Binding-site contacts:
Ligand atom C1 contacts residue GLU44 of chain 1.A at 3.5 Å.
Ligand atom C9 contacts residue ALA533 of chain 1.A at 3.5 Å (hydrophobic).
Ligand atom C15 contacts residue TRP529 of chain 1.A at 3.5 Å (hydrophobic).
Ligand atom O2 contacts residue LYS526 of chain 1.A at 3.5 Å.
Ligand atom N4 contacts residue PRO41 of chain 1.A at 3.6 Å.
Ligand atom C7 contacts residue ALA533 of chain 1.A at 3.2 Å (hydrophobic).
Ligand atom N3 contacts residue MET225 of chain 1.A at 3.6 Å.
Ligand atom F3 contacts residue ARG537 of chain 1.A at 3.3 Å.
Ligand atom C23 contacts residue PHE538 of chain 1.A at 3.3 Å (hydrophobic).
Ligand atom C21 contacts residue ARG537 of chain 1.A at 3.6 Å.
Ligand atom C24 contacts residue ARG537 of chain 1.A at 3.6 Å.
Ligand atom C23 contacts residue ARG537 of chain 1.A at 3.1 Å.
Ligand atom O1 contacts residue ASP229 of chain 1.A at 3.6 Å (salt-bridge).
Ligand atom O3 contacts residue ARG537 of chain 1.A at 3.2 Å (salt-bridge).
Ligand atom N2 contacts residue TRP529 of chain 1.A at 3.6 Å.
Ligand atom C18 contacts residue SER195 of chain 1.A at 3.6 Å.
Ligand atom O2 contacts residue TRP529 of chain 1.A at 3.5 Å.
Ligand atom C22 contacts residue ARG537 of chain 1.A at 2.9 Å.
Ligand atom C17 contacts residue GLY193 of chain 1.A at 3.6 Å.
Ligand atom F3 contacts residue HIS516 of chain 1.A at 3.4 Å.
Ligand atom C17 contacts residue ARG227 of chain 1.A at 3.6 Å.
Ligand atom O2 contacts residue ARG227 of chain 1.A at 3.4 Å (salt-bridge).
Ligand atom C11 contacts residue GLU44 of chain 1.A at 3.2 Å.
Ligand atom F2 contacts residue HIS516 of chain 1.A at 3.5 Å.
Ligand atom C16 contacts residue ARG227 of chain 1.A at 3.6 Å.
Ligand atom N4 contacts residue GLY193 of chain 1.A at 2.6 Å (h-bond).
Ligand atom C17 contacts residue PRO41 of chain 1.A at 3.5 Å (hydrophobic).
Ligand atom C22 contacts residue HIS516 of chain 1.A at 3.6 Å.
Ligand atom C23 contacts residue HIS516 of chain 1.A at 3.0 Å.
Ligand atom N3 contacts residue PRO41 of chain 1.A at 3.4 Å.
Ligand atom F2 contacts residue GLU44 of chain 1.A at 2.8 Å.
Ligand atom N4 contacts residue MET225 of chain 1.A at 2.9 Å (h-bond).
Ligand atom C5 contacts residue ARG227 of chain 1.A at 3.6 Å.
Ligand atom C8 contacts residue ALA533 of chain 1.A at 3.2 Å (hydrophobic).
Ligand atom N4 contacts residue ARG227 of chain 1.A at 3.4 Å (salt-bridge).
Ligand atom F1 contacts residue ARG537 of chain 1.A at 3.0 Å.
Ligand atom N3 contacts residue ARG227 of chain 1.A at 3.2 Å.
Ligand atom F1 contacts residue VAL40 of chain 1.A at 3.6 Å.
Ligand atom N4 contacts residue ASN221 of chain 1.A at 3.6 Å.
Ligand atom C6 contacts residue ALA533 of chain 1.A at 3.6 Å (hydrophobic).

A protein and the small-molecule ligand that binds it are described below.
Small molecule (SMILES): CC#CC[C@@](O)(c1ccc(N2CCN(S(=O)(=O)c3ccc(N)nc3)C[C@@H]2C#CC)cc1)C(F)(F)F

Sequence of chain 1.A:
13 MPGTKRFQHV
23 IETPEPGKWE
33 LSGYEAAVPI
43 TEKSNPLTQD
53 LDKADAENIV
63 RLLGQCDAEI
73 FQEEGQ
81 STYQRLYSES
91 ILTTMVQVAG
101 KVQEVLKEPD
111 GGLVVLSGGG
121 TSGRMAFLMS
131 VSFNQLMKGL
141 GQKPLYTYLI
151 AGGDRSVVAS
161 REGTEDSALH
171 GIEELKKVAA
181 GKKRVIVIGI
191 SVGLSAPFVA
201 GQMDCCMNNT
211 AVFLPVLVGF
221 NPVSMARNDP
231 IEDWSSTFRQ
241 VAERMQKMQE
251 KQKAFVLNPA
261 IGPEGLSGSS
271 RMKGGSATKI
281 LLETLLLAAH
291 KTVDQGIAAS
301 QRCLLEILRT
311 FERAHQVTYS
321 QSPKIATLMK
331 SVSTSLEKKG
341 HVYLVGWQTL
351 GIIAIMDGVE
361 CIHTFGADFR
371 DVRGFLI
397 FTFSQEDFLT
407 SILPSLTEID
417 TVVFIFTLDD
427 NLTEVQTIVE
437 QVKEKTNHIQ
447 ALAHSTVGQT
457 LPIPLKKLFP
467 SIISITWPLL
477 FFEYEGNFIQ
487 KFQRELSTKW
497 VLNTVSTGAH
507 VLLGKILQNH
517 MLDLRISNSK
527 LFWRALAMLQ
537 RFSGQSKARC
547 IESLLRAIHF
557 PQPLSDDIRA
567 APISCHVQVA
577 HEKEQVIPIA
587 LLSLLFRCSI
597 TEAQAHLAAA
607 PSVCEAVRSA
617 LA